A protein and the small-molecule ligand that binds it are described below.
Small molecule (SMILES): CC(=O)N[C@@H]1[C@@H](O)[C@H](O)[C@@H](CO)O[C@H]1O

Sequence of chain 1.C:
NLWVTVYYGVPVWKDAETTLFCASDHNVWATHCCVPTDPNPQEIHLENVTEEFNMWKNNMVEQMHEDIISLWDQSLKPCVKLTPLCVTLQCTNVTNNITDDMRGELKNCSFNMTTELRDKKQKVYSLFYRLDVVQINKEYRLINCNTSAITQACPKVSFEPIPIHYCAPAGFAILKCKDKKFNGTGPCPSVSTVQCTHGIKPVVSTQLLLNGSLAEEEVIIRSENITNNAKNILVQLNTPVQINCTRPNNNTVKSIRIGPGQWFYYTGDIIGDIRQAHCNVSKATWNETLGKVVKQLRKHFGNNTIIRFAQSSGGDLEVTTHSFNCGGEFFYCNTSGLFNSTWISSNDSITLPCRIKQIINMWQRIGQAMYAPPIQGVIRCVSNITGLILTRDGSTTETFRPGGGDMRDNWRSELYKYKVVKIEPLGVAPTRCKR

Binding-site contacts:
Ligand atom C2 contacts residue ASN133 of chain 1.C at 4.1 Å.
Ligand atom C2 contacts residue ASN134 of chain 1.C at 2.4 Å.
Ligand atom C7 contacts residue ASN134 of chain 1.C at 2.9 Å.
Ligand atom O5 contacts residue ASN134 of chain 1.C at 2.9 Å (h-bond).
Ligand atom N2 contacts residue ASN134 of chain 1.C at 2.4 Å (h-bond).
Ligand atom O7 contacts residue ASN134 of chain 1.C at 3.3 Å (h-bond).
Ligand atom C7 contacts residue ASN133 of chain 1.C at 3.3 Å.
Ligand atom C1 contacts residue ASN134 of chain 1.C at 2.2 Å.
Ligand atom C5 contacts residue ASN134 of chain 1.C at 4.4 Å.
Ligand atom C8 contacts residue ASN134 of chain 1.C at 3.8 Å.
Ligand atom C8 contacts residue ASN133 of chain 1.C at 3.8 Å.
Ligand atom O7 contacts residue ASN133 of chain 1.C at 3.0 Å (h-bond).
Ligand atom N2 contacts residue ASN133 of chain 1.C at 3.8 Å.
Ligand atom C3 contacts residue ASN134 of chain 1.C at 4.0 Å.